The protein below binds the small molecule below.
Small molecule (SMILES): C[C@@H](OP(=O)(O)O)C(=O)O

Sequence of chain 1.C:
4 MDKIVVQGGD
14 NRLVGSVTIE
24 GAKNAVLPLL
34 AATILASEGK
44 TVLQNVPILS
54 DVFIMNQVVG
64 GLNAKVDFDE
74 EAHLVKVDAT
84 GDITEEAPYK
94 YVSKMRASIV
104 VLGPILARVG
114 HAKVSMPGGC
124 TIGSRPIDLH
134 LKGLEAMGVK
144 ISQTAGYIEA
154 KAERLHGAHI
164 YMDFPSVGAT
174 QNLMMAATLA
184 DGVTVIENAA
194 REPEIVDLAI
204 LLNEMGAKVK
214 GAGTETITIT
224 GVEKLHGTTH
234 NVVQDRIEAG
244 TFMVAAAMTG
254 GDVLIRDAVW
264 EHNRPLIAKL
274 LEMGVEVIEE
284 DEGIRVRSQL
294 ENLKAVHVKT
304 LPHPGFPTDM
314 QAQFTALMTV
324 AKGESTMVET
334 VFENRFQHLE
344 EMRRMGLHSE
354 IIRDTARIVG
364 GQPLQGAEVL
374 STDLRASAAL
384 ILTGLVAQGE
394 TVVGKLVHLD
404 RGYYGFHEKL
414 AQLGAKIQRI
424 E

Binding-site contacts:
Ligand atom C1 contacts residue MG1 of chain 1.L at 3.6 Å.
Ligand atom O2P contacts residue LYS97 of chain 1.C at 4.2 Å.
Ligand atom C1 contacts residue CYS123 of chain 1.C at 2.9 Å (hydrophobic).
Ligand atom P contacts residue ARG404 of chain 1.C at 3.7 Å.
Ligand atom O2' contacts residue MG1 of chain 1.L at 2.8 Å.
Ligand atom C2 contacts residue THR124 of chain 1.C at 4.2 Å.
Ligand atom O2 contacts residue ARG99 of chain 1.C at 3.7 Å.
Ligand atom O1P contacts residue MG1 of chain 1.L at 2.0 Å.
Ligand atom O3P contacts residue MG1 of chain 1.L at 4.4 Å.
Ligand atom O1 contacts residue THR124 of chain 1.C at 3.2 Å (h-bond).
Ligand atom O2' contacts residue CYS123 of chain 1.C at 3.7 Å.
Ligand atom P contacts residue MET98 of chain 1.C at 4.5 Å.
Ligand atom O2P contacts residue MG1 of chain 1.L at 3.6 Å.
Ligand atom O2' contacts residue GLY122 of chain 1.C at 4.0 Å.
Ligand atom P contacts residue CYS123 of chain 1.C at 4.1 Å.
Ligand atom P contacts residue ARG99 of chain 1.C at 4.2 Å.
Ligand atom C1 contacts residue GLY122 of chain 1.C at 4.5 Å.
Ligand atom C2 contacts residue MG1 of chain 1.L at 4.4 Å.
Ligand atom O1P contacts residue ARG404 of chain 1.C at 2.7 Å (salt-bridge).
Ligand atom O3P contacts residue ARG404 of chain 1.C at 2.9 Å (salt-bridge).
Ligand atom O2P contacts residue MET98 of chain 1.C at 3.6 Å.
Ligand atom C3 contacts residue ARG404 of chain 1.C at 4.2 Å.
Ligand atom O2P contacts residue ARG99 of chain 1.C at 3.1 Å (salt-bridge).
Ligand atom O3P contacts residue ARG99 of chain 1.C at 4.0 Å.
Ligand atom O2 contacts residue MG1 of chain 1.L at 4.2 Å.
Ligand atom O3P contacts residue MET98 of chain 1.C at 4.4 Å.
Ligand atom O2 contacts residue ARG128 of chain 1.C at 3.8 Å.
Ligand atom C3 contacts residue CYS123 of chain 1.C at 2.9 Å (hydrophobic).
Ligand atom O1P contacts residue LYS97 of chain 1.C at 4.0 Å.
Ligand atom C3 contacts residue ARG128 of chain 1.C at 4.2 Å.
Ligand atom C2 contacts residue ARG128 of chain 1.C at 4.2 Å.
Ligand atom C1 contacts residue THR124 of chain 1.C at 3.8 Å.
Ligand atom O3P contacts residue ARG128 of chain 1.C at 4.3 Å.
Ligand atom C2 contacts residue CYS123 of chain 1.C at 1.9 Å (hydrophobic).
Ligand atom O2 contacts residue CYS123 of chain 1.C at 2.5 Å (h-bond).
Ligand atom O1 contacts residue MG1 of chain 1.L at 4.2 Å.
Ligand atom P contacts residue MG1 of chain 1.L at 3.3 Å.
Ligand atom O1 contacts residue CYS123 of chain 1.C at 3.4 Å (h-bond).